Sequence of chain 1.A:
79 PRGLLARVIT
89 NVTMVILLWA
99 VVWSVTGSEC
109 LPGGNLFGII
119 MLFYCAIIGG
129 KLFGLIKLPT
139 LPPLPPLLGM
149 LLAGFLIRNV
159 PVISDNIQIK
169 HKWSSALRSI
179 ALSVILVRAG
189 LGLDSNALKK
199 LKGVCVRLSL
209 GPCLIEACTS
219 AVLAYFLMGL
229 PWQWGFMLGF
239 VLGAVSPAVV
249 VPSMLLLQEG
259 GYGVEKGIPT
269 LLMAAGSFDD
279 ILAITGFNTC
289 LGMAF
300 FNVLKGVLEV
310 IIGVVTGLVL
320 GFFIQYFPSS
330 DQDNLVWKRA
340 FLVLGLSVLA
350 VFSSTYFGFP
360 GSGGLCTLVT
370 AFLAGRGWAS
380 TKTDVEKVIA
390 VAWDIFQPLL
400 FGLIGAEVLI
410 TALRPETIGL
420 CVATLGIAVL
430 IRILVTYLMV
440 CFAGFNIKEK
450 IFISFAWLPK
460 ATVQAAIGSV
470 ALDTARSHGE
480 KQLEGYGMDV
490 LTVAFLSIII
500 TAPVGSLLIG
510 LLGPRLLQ

Sequence of chain 1.B:
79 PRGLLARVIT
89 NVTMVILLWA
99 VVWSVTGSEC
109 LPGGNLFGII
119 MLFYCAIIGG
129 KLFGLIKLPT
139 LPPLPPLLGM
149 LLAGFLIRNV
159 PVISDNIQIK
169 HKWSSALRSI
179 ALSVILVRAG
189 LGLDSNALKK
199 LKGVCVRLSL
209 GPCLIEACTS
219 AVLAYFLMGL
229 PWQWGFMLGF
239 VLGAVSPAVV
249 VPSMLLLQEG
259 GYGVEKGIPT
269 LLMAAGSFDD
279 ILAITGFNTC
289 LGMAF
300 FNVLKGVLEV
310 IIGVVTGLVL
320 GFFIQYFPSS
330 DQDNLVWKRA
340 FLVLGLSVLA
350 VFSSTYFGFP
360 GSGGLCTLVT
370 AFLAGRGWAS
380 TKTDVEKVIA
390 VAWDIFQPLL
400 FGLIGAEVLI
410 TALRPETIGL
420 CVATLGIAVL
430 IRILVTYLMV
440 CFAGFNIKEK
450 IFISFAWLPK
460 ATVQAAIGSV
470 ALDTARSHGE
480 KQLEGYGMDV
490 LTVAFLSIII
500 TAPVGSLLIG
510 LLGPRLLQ

The protein below binds the small molecule below.
Small molecule (SMILES): CC(C)CCC[C@@H](C)[C@H]1CC[C@H]2[C@@H]3CC=C4C[C@@H](OC(=O)CCC(=O)O)CC[C@]4(C)[C@H]3CC[C@]12C

Binding-site contacts:
Ligand atom CAN contacts residue LEU348 of chain 1.A at 4.2 Å (hydrophobic).
Ligand atom CAA contacts residue ILE94 of chain 1.B at 4.0 Å (hydrophobic).
Ligand atom CAT contacts residue Y011 of chain 1.J at 3.7 Å.
Ligand atom OAH contacts residue Y011 of chain 1.J at 4.5 Å.
Ligand atom CAX contacts residue Y011 of chain 1.J at 4.4 Å.
Ligand atom CBB contacts residue ALA98 of chain 1.B at 4.4 Å (hydrophobic).
Ligand atom CAC contacts residue ILE94 of chain 1.B at 4.2 Å (hydrophobic).
Ligand atom CAB contacts residue ILE94 of chain 1.B at 4.4 Å (hydrophobic).
Ligand atom CAK contacts residue PHE356 of chain 1.A at 3.6 Å (hydrophobic).
Ligand atom CAQ contacts residue SER352 of chain 1.A at 4.4 Å.
Ligand atom CAS contacts residue TRP97 of chain 1.B at 4.5 Å (hydrophobic).
Ligand atom CAU contacts residue TRP97 of chain 1.B at 4.4 Å (hydrophobic).
Ligand atom CAC contacts residue ALA98 of chain 1.B at 4.2 Å (hydrophobic).
Ligand atom CAD contacts residue TRP101 of chain 1.B at 3.2 Å (hydrophobic).
Ligand atom CBD contacts residue TRP101 of chain 1.B at 4.2 Å (hydrophobic).
Ligand atom CAE contacts residue TRP101 of chain 1.B at 3.8 Å (hydrophobic).
Ligand atom CAI contacts residue PHE356 of chain 1.A at 4.2 Å (hydrophobic).
Ligand atom CAR contacts residue Y011 of chain 1.J at 3.8 Å.
Ligand atom OAG contacts residue TYR355 of chain 1.A at 4.1 Å.
Ligand atom CAL contacts residue Y011 of chain 1.J at 4.0 Å.
Ligand atom CAS contacts residue Y011 of chain 1.J at 4.3 Å.
Ligand atom CAJ contacts residue LEU348 of chain 1.A at 3.7 Å (hydrophobic).